Sequence of chain 1.B:
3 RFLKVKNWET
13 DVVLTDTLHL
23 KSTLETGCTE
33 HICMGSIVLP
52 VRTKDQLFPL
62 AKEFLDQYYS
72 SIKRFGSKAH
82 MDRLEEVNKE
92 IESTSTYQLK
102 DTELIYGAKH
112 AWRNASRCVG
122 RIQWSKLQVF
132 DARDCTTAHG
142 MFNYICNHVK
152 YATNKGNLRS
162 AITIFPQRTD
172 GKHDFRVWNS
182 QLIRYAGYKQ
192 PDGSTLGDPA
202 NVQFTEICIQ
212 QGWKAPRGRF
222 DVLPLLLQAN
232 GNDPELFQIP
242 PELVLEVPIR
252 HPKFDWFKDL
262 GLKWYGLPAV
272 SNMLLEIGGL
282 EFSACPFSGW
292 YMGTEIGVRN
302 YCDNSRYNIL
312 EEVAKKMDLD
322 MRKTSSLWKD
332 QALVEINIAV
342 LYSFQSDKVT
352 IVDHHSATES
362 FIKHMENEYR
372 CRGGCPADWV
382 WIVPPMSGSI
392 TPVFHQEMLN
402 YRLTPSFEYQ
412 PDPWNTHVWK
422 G

Binding-site contacts:
Ligand atom C8A contacts residue GLY290 of chain 1.B at 3.5 Å.
Ligand atom C2A contacts residue GLU296 of chain 1.B at 3.6 Å.
Ligand atom C5' contacts residue GLU296 of chain 1.B at 2.7 Å.
Ligand atom C16 contacts residue VAL40 of chain 1.B at 3.7 Å (hydrophobic).
Ligand atom C4' contacts residue GLU296 of chain 1.B at 3.6 Å.
Ligand atom C4' contacts residue VAL271 of chain 1.B at 3.8 Å (hydrophobic).
Ligand atom O1 contacts residue HEM1 of chain 1.J at 3.5 Å (h-bond).
Ligand atom N6A contacts residue PRO269 of chain 1.B at 3.9 Å.
Ligand atom C3A contacts residue VAL271 of chain 1.B at 3.7 Å (hydrophobic).
Ligand atom C1 contacts residue VAL271 of chain 1.B at 3.6 Å (hydrophobic).
Ligand atom C5A contacts residue PRO269 of chain 1.B at 3.8 Å (hydrophobic).
Ligand atom N6A contacts residue HEM1 of chain 1.J at 3.4 Å.
Ligand atom C6A contacts residue GLU296 of chain 1.B at 3.5 Å.
Ligand atom C5A contacts residue HEM1 of chain 1.J at 3.4 Å.
Ligand atom C6A contacts residue HEM1 of chain 1.J at 3.5 Å.
Ligand atom C15 contacts residue LEU41 of chain 1.B at 3.7 Å (hydrophobic).
Ligand atom C16 contacts residue TYR410 of chain 1.B at 3.9 Å (hydrophobic).
Ligand atom C8A contacts residue HEM1 of chain 1.J at 3.4 Å.
Ligand atom C8A contacts residue PHE288 of chain 1.B at 3.6 Å (hydrophobic).
Ligand atom C4 contacts residue HEM1 of chain 1.J at 3.0 Å.
Ligand atom N1A contacts residue GLU296 of chain 1.B at 2.8 Å (salt-bridge).
Ligand atom C6A contacts residue PRO269 of chain 1.B at 3.9 Å (hydrophobic).
Ligand atom C14 contacts residue TRP10 of chain 1.A at 3.5 Å (hydrophobic).
Ligand atom N6A contacts residue TYR292 of chain 1.B at 3.6 Å.
Ligand atom C7A contacts residue HEM1 of chain 1.J at 3.6 Å.
Ligand atom N6A contacts residue TRP291 of chain 1.B at 2.7 Å (h-bond).
Ligand atom N6A contacts residue GLU296 of chain 1.B at 2.6 Å (salt-bridge).
Ligand atom C4 contacts residue TYR410 of chain 1.B at 3.3 Å (hydrophobic).
Ligand atom C6A contacts residue TRP291 of chain 1.B at 3.7 Å (hydrophobic).
Ligand atom N2 contacts residue HEM1 of chain 1.J at 2.7 Å (h-bond).
Ligand atom N1A contacts residue HEM1 of chain 1.J at 3.8 Å.
Ligand atom C3 contacts residue HEM1 of chain 1.J at 3.4 Å.
Ligand atom N1' contacts residue GLU296 of chain 1.B at 2.8 Å (salt-bridge).
Ligand atom C8A contacts residue SER289 of chain 1.B at 3.8 Å.
Ligand atom C15 contacts residue VAL40 of chain 1.B at 3.9 Å (hydrophobic).
Ligand atom C7A contacts residue GLU296 of chain 1.B at 3.5 Å.
Ligand atom C2 contacts residue HEM1 of chain 1.J at 3.9 Å.
Ligand atom C4 contacts residue TRP382 of chain 1.B at 3.4 Å (hydrophobic).
Ligand atom C2' contacts residue HEM1 of chain 1.J at 3.8 Å.
Ligand atom C2' contacts residue GLU296 of chain 1.B at 3.9 Å.

The protein below binds the small molecule below.
Small molecule (SMILES): Cc1cc(N)nc(C[C@H]2CNC[C@H]2OCCNCCc2cccc(F)c2)c1

Sequence of chain 1.A:
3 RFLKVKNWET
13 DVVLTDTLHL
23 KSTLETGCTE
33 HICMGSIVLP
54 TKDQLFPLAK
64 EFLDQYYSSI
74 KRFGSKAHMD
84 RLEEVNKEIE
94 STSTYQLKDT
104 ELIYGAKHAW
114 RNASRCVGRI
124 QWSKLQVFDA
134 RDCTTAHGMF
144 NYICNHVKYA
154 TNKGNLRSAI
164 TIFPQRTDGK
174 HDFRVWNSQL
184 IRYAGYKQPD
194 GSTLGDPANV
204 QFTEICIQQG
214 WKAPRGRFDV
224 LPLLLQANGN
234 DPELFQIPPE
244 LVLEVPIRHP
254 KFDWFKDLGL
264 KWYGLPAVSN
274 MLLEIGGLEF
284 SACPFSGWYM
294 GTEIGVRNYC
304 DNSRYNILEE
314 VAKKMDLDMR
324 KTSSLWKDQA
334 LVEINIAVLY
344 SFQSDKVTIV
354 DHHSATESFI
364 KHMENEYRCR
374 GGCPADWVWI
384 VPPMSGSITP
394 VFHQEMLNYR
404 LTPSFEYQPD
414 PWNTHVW